Sequence of chain 55.C:
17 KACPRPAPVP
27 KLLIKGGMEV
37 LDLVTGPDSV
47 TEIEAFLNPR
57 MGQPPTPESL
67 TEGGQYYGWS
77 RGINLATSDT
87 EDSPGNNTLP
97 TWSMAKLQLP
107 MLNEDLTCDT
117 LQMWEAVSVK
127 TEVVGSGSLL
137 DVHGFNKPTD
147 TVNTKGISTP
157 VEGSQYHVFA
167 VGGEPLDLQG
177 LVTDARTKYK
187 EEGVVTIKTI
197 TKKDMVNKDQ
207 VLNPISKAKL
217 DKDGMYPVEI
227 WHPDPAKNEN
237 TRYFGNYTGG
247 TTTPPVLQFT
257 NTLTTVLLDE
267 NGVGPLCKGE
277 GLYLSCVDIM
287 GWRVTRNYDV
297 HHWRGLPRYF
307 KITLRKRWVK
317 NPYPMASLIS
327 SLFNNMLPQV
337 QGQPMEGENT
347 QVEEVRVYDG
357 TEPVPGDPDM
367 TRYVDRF

Binding-site contacts:
Ligand atom O10 contacts residue THR291 of chain 55.C at 4.4 Å.
Ligand atom C3 contacts residue GLY78 of chain 55.C at 4.3 Å.
Ligand atom C4 contacts residue HIS298 of chain 55.C at 3.8 Å.
Ligand atom C3 contacts residue GLY78 of chain 55.C at 3.9 Å.
Ligand atom O1A contacts residue TYR72 of chain 55.C at 3.6 Å.
Ligand atom C1 contacts residue ARG77 of chain 55.C at 3.3 Å.
Ligand atom O4 contacts residue HIS298 of chain 55.C at 3.2 Å (h-bond).
Ligand atom C10 contacts residue TYR72 of chain 55.C at 4.0 Å (hydrophobic).
Ligand atom C11 contacts residue ASP85 of chain 55.D at 4.0 Å.
Ligand atom O4 contacts residue ILE79 of chain 55.C at 3.7 Å.
Ligand atom O8 contacts residue ARG77 of chain 55.C at 3.6 Å (salt-bridge).
Ligand atom C1 contacts residue GLY78 of chain 55.C at 4.2 Å.
Ligand atom C2 contacts residue GLY78 of chain 55.C at 4.1 Å.
Ligand atom O1B contacts residue TYR72 of chain 55.C at 4.4 Å.
Ligand atom C4 contacts residue ARG77 of chain 55.C at 4.4 Å.
Ligand atom C1 contacts residue TYR72 of chain 55.C at 4.3 Å (hydrophobic).
Ligand atom O4 contacts residue ASN80 of chain 55.C at 4.3 Å.
Ligand atom O1A contacts residue ARG77 of chain 55.C at 3.0 Å (salt-bridge).
Ligand atom C3 contacts residue ARG77 of chain 55.C at 4.2 Å.
Ligand atom C4 contacts residue TYR72 of chain 55.C at 3.4 Å (hydrophobic).
Ligand atom O1A contacts residue HIS298 of chain 55.C at 4.3 Å.
Ligand atom O3 contacts residue VAL296 of chain 55.C at 4.4 Å.
Ligand atom C4 contacts residue GLY78 of chain 55.C at 3.2 Å.
Ligand atom O4 contacts residue ARG289 of chain 55.C at 4.5 Å.
Ligand atom C2 contacts residue ARG77 of chain 55.C at 4.4 Å.
Ligand atom C11 contacts residue TYR72 of chain 55.C at 4.3 Å (hydrophobic).
Ligand atom O4 contacts residue GLY78 of chain 55.C at 3.1 Å.
Ligand atom O6 contacts residue ASN93 of chain 55.C at 3.4 Å (h-bond).
Ligand atom C3 contacts residue HIS298 of chain 55.C at 3.5 Å.
Ligand atom O9 contacts residue ARG77 of chain 55.C at 3.8 Å.
Ligand atom O4 contacts residue TYR72 of chain 55.C at 3.8 Å.
Ligand atom C6 contacts residue TYR72 of chain 55.C at 3.9 Å (hydrophobic).
Ligand atom O1B contacts residue ARG77 of chain 55.C at 2.7 Å (salt-bridge).
Ligand atom O4 contacts residue THR291 of chain 55.C at 3.3 Å.
Ligand atom C5 contacts residue TYR72 of chain 55.C at 3.6 Å (hydrophobic).
Ligand atom C6 contacts residue ASN93 of chain 55.C at 3.7 Å.
Ligand atom N5 contacts residue TYR72 of chain 55.C at 3.1 Å (h-bond).
Ligand atom O10 contacts residue ASN293 of chain 55.C at 4.5 Å.
Ligand atom O3 contacts residue GLY78 of chain 55.C at 3.4 Å.
Ligand atom O1A contacts residue GLY78 of chain 55.C at 3.8 Å.

A protein and the small-molecule ligand that binds it are described below.
Small molecule (SMILES): CC(=O)N[C@H]1[C@H]([C@H](O)[C@H](O)CO)O[C@@](O[C@H]2[C@@H](O)[C@@H](CO)O[C@@H](O[C@H]3[C@H](O)[C@@H](O)[C@H](O)O[C@@H]3CO)[C@@H]2O)(C(=O)O)C[C@@H]1O

Sequence of chain 55.D:
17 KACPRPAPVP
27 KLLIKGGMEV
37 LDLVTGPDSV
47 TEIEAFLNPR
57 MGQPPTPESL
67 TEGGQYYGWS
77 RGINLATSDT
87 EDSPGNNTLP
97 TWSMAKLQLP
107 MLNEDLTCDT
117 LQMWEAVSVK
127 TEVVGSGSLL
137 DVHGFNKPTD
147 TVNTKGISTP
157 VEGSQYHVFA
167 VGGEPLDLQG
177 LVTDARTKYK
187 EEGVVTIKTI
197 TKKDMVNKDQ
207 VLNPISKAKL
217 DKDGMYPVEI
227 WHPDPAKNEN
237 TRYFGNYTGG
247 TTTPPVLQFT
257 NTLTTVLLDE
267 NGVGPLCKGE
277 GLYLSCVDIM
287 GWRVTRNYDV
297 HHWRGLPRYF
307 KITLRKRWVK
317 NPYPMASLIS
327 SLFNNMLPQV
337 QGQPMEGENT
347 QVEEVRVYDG